A small-molecule ligand and the protein it binds are described below.
Small molecule (SMILES): Nc1nc2c(ncn2[C@@H]2O[C@H](CO)[C@H]3O[C@@H](CP(=O)(O)O)O[C@H]32)c(=O)[nH]1

Binding-site contacts:
Ligand atom O2 contacts residue ASN115 of chain 3.A at 3.5 Å.
Ligand atom C8 contacts residue THR242 of chain 3.A at 3.6 Å.
Ligand atom C5 contacts residue PHE200 of chain 3.A at 3.6 Å (hydrophobic).
Ligand atom C1P contacts residue SER33 of chain 3.A at 3.4 Å.
Ligand atom N9 contacts residue ALA116 of chain 3.A at 3.6 Å (h-bond).
Ligand atom O2' contacts residue MET219 of chain 3.A at 3.5 Å (h-bond).
Ligand atom N7 contacts residue THR242 of chain 3.A at 3.7 Å.
Ligand atom C5 contacts residue GLY118 of chain 3.A at 3.7 Å.
Ligand atom C2 contacts residue VAL217 of chain 3.A at 3.6 Å (hydrophobic).
Ligand atom O2 contacts residue SER220 of chain 3.A at 2.7 Å (h-bond).
Ligand atom N1 contacts residue GLU201 of chain 3.A at 3.0 Å (salt-bridge).
Ligand atom N2 contacts residue GLU201 of chain 3.A at 2.7 Å (salt-bridge).
Ligand atom C1 contacts residue HIS86 of chain 3.A at 3.7 Å.
Ligand atom N7 contacts residue ASN243 of chain 3.A at 3.2 Å (h-bond).
Ligand atom O6 contacts residue PHE200 of chain 3.A at 3.7 Å.
Ligand atom O3 contacts residue GLY32 of chain 3.A at 3.4 Å.
Ligand atom O3 contacts residue ALA116 of chain 3.A at 3.0 Å (h-bond).
Ligand atom O6 contacts residue ASN243 of chain 3.A at 3.6 Å.
Ligand atom O3' contacts residue TYR88 of chain 3.A at 3.3 Å (h-bond).
Ligand atom O4 contacts residue SER220 of chain 3.A at 3.7 Å.
Ligand atom O4 contacts residue ARG84 of chain 3.A at 3.0 Å (salt-bridge).
Ligand atom O5' contacts residue HIS257 of chain 3.A at 2.7 Å (h-bond).
Ligand atom N7 contacts residue GLY118 of chain 3.A at 3.7 Å.
Ligand atom C2 contacts residue MET219 of chain 3.A at 3.7 Å (hydrophobic).
Ligand atom C1' contacts residue ALA116 of chain 3.A at 3.2 Å (hydrophobic).
Ligand atom O3 contacts residue ASN115 of chain 3.A at 3.4 Å.
Ligand atom C5' contacts residue HIS257 of chain 3.A at 3.5 Å.
Ligand atom N2 contacts residue VAL217 of chain 3.A at 3.5 Å.
Ligand atom O4 contacts residue HIS86 of chain 3.A at 2.8 Å (h-bond).
Ligand atom N2 contacts residue LEU195 of chain 3.A at 3.4 Å.
Ligand atom O3 contacts residue SER33 of chain 3.A at 2.9 Å (h-bond).
Ligand atom N3 contacts residue MET219 of chain 3.A at 3.6 Å.
Ligand atom O5' contacts residue VAL260 of chain 3.A at 3.4 Å.
Ligand atom C2 contacts residue GLU201 of chain 3.A at 3.5 Å.
Ligand atom P contacts residue SER220 of chain 3.A at 3.8 Å.
Ligand atom C6 contacts residue PHE200 of chain 3.A at 3.6 Å (hydrophobic).
Ligand atom C3' contacts residue MET219 of chain 3.A at 3.7 Å (hydrophobic).
Ligand atom N2 contacts residue MET219 of chain 3.A at 3.6 Å.
Ligand atom O6 contacts residue GLY118 of chain 3.A at 3.6 Å.
Ligand atom N1 contacts residue VAL217 of chain 3.A at 3.8 Å.

Sequence of chain 3.A:
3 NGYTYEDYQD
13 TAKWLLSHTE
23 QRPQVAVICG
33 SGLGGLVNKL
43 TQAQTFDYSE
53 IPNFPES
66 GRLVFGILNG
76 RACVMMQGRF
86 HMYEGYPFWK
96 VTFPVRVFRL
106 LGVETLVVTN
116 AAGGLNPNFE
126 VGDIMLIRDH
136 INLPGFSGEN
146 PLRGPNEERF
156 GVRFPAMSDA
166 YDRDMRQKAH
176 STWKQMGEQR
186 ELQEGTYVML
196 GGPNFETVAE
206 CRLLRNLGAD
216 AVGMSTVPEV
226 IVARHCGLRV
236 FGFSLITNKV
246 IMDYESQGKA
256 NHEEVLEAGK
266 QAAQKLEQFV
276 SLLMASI